A protein and the small-molecule ligand that binds it are described below.
Small molecule (SMILES): CC(=O)N[C@H]1[C@H](O[C@H]2[C@H](O)[C@@H](NC(C)=O)CO[C@@H]2CO)O[C@H](CO)[C@@H](O)[C@@H]1O

Sequence of chain 1.D:
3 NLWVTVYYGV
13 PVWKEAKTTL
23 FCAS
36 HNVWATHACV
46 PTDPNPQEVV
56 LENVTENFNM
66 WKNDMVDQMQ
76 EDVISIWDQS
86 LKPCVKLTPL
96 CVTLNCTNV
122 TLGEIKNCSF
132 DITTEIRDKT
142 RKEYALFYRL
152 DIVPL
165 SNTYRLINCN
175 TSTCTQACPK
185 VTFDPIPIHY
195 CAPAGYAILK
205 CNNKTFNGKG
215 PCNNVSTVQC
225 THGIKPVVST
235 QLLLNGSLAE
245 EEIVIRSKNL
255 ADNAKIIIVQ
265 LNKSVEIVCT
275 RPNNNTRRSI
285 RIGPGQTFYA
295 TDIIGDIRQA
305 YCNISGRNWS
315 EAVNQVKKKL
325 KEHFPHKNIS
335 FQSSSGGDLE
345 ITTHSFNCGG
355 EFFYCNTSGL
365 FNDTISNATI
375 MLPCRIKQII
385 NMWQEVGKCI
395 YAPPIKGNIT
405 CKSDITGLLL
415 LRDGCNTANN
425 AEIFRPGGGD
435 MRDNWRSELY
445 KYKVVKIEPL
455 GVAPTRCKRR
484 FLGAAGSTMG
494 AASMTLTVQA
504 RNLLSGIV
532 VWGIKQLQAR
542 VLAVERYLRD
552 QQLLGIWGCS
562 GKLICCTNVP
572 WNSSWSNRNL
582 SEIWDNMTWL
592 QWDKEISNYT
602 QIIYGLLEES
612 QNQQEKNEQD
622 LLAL

Binding-site contacts:
Ligand atom O7 contacts residue ASN207 of chain 1.D at 3.2 Å (h-bond).
Ligand atom C5 contacts residue ASN207 of chain 1.D at 3.7 Å.
Ligand atom N2 contacts residue ASN207 of chain 1.D at 2.8 Å (h-bond).
Ligand atom C1 contacts residue PHE210 of chain 1.D at 4.1 Å (hydrophobic).
Ligand atom O6 contacts residue PHE210 of chain 1.D at 3.9 Å.
Ligand atom O7 contacts residue ASN217 of chain 1.D at 4.2 Å.
Ligand atom C7 contacts residue ASN207 of chain 1.D at 3.2 Å.
Ligand atom C5 contacts residue THR209 of chain 1.D at 4.2 Å.
Ligand atom C4 contacts residue ASN207 of chain 1.D at 4.2 Å.
Ligand atom O6 contacts residue ASN211 of chain 1.D at 3.5 Å (h-bond).
Ligand atom O5 contacts residue PHE210 of chain 1.D at 4.1 Å.
Ligand atom O6 contacts residue THR209 of chain 1.D at 4.3 Å.
Ligand atom C3 contacts residue THR209 of chain 1.D at 4.0 Å.
Ligand atom C2 contacts residue ASN207 of chain 1.D at 2.4 Å.
Ligand atom O5 contacts residue THR209 of chain 1.D at 4.2 Å.
Ligand atom C1 contacts residue ASN207 of chain 1.D at 1.5 Å.
Ligand atom O5 contacts residue ASN207 of chain 1.D at 2.4 Å (h-bond).
Ligand atom C3 contacts residue ASN207 of chain 1.D at 3.7 Å.
Ligand atom N2 contacts residue THR209 of chain 1.D at 3.8 Å.
Ligand atom C1 contacts residue THR209 of chain 1.D at 3.5 Å.
Ligand atom C2 contacts residue THR209 of chain 1.D at 4.0 Å.
Ligand atom C8 contacts residue ASN207 of chain 1.D at 4.1 Å.